Sequence of chain 1.B:
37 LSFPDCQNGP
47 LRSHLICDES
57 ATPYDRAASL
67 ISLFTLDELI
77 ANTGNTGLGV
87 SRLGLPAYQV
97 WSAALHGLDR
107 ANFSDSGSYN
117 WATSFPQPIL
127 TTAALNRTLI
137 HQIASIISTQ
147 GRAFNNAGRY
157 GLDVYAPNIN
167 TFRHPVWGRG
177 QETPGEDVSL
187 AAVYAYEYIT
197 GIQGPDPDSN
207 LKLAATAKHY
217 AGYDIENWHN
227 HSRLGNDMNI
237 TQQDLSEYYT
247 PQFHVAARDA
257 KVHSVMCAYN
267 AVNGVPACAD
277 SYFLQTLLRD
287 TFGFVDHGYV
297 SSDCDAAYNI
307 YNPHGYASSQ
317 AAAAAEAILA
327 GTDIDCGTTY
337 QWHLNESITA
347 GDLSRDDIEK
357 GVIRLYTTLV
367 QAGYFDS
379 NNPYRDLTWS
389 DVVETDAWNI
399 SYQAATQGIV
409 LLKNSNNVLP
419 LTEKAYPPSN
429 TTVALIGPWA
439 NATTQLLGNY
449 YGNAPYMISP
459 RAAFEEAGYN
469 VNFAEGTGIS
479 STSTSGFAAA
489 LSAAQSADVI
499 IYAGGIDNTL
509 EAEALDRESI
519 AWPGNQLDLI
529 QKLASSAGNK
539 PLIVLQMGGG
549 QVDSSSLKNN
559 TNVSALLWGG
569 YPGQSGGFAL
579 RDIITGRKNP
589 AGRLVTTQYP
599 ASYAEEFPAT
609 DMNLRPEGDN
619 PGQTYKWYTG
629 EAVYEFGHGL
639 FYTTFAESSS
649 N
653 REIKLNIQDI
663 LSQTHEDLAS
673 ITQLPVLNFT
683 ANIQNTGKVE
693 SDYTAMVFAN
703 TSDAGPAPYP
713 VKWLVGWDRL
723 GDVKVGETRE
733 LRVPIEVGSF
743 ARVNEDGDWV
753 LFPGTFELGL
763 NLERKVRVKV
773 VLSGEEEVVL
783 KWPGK

The small molecule below binds the protein below.
Small molecule (SMILES): CC(=O)N[C@@H]1[C@@H](O)[C@H](O)[C@@H](CO)O[C@H]1O

Binding-site contacts:
Ligand atom O7 contacts residue GLU759 of chain 1.B at 3.1 Å (salt-bridge).
Ligand atom C7 contacts residue SER704 of chain 1.B at 4.2 Å.
Ligand atom O7 contacts residue SER704 of chain 1.B at 4.3 Å.
Ligand atom C2 contacts residue GLU759 of chain 1.B at 4.2 Å.
Ligand atom C8 contacts residue THR703 of chain 1.B at 3.8 Å.
Ligand atom C7 contacts residue THR703 of chain 1.B at 3.8 Å.
Ligand atom C3 contacts residue ASN702 of chain 1.B at 3.8 Å.
Ligand atom C7 contacts residue ASN702 of chain 1.B at 3.3 Å.
Ligand atom C6 contacts residue ARG766 of chain 1.B at 4.2 Å.
Ligand atom N2 contacts residue THR703 of chain 1.B at 4.5 Å.
Ligand atom C4 contacts residue ASN702 of chain 1.B at 4.2 Å.
Ligand atom O5 contacts residue ARG766 of chain 1.B at 4.2 Å.
Ligand atom C1 contacts residue GLU759 of chain 1.B at 4.5 Å.
Ligand atom C2 contacts residue ASN702 of chain 1.B at 2.4 Å.
Ligand atom C1 contacts residue ARG766 of chain 1.B at 4.4 Å.
Ligand atom C8 contacts residue SER704 of chain 1.B at 2.8 Å.
Ligand atom C2 contacts residue SER704 of chain 1.B at 4.5 Å.
Ligand atom N2 contacts residue GLU759 of chain 1.B at 3.2 Å.
Ligand atom C5 contacts residue ASN702 of chain 1.B at 3.7 Å.
Ligand atom C7 contacts residue THR757 of chain 1.B at 4.3 Å.
Ligand atom O7 contacts residue THR757 of chain 1.B at 3.3 Å (h-bond).
Ligand atom O7 contacts residue PHE758 of chain 1.B at 3.5 Å.
Ligand atom C7 contacts residue GLU759 of chain 1.B at 3.8 Å.
Ligand atom O5 contacts residue ASN702 of chain 1.B at 2.4 Å (h-bond).
Ligand atom C1 contacts residue ASN702 of chain 1.B at 1.4 Å.
Ligand atom C5 contacts residue ARG766 of chain 1.B at 3.6 Å.
Ligand atom O7 contacts residue THR703 of chain 1.B at 3.6 Å.
Ligand atom N2 contacts residue ASN702 of chain 1.B at 2.9 Å (h-bond).
Ligand atom O7 contacts residue ASN702 of chain 1.B at 2.8 Å (h-bond).
Ligand atom C8 contacts residue ASN702 of chain 1.B at 4.4 Å.